Sequence of chain 1.A:
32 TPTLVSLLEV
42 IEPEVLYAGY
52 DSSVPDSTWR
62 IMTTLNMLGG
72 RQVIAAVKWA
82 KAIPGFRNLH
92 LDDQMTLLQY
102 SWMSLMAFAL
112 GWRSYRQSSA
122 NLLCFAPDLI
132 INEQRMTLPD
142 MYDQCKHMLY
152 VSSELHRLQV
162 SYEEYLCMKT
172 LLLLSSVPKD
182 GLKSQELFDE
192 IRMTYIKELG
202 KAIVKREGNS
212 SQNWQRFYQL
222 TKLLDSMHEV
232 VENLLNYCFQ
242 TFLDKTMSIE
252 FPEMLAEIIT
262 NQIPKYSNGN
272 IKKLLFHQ

The small molecule below binds the protein below.
Small molecule (SMILES): C[C@@H]1C[C@H]2[C@@H]3CCC4=CC(=O)C=C[C@]4(C)[C@@]3(F)[C@@H](O)C[C@]2(C)[C@@]1(O)C(=O)CO

Binding-site contacts:
Ligand atom C12 contacts residue ASN67 of chain 1.A at 3.1 Å.
Ligand atom C2 contacts residue LEU66 of chain 1.A at 3.8 Å (hydrophobic).
Ligand atom C7 contacts residue MET104 of chain 1.A at 3.8 Å (hydrophobic).
Ligand atom C21 contacts residue ASN67 of chain 1.A at 3.8 Å.
Ligand atom O5 contacts residue PHE252 of chain 1.A at 3.6 Å.
Ligand atom C19 contacts residue GLY70 of chain 1.A at 3.8 Å.
Ligand atom O4 contacts residue TYR238 of chain 1.A at 3.3 Å.
Ligand atom C1 contacts residue LEU66 of chain 1.A at 3.2 Å (hydrophobic).
Ligand atom C18 contacts residue ASN67 of chain 1.A at 3.5 Å.
Ligand atom C19 contacts residue MET107 of chain 1.A at 3.9 Å (hydrophobic).
Ligand atom C11 contacts residue ASN67 of chain 1.A at 3.5 Å.
Ligand atom C16 contacts residue LEU235 of chain 1.A at 3.9 Å (hydrophobic).
Ligand atom O1 contacts residue GLN73 of chain 1.A at 3.0 Å (h-bond).
Ligand atom C2 contacts residue GLN73 of chain 1.A at 3.3 Å.
Ligand atom C5 contacts residue MET107 of chain 1.A at 3.7 Å (hydrophobic).
Ligand atom C22 contacts residue TYR238 of chain 1.A at 3.5 Å (hydrophobic).
Ligand atom C21 contacts residue MET63 of chain 1.A at 3.6 Å (hydrophobic).
Ligand atom O5 contacts residue ASN67 of chain 1.A at 3.3 Å (h-bond).
Ligand atom O5 contacts residue MET63 of chain 1.A at 3.7 Å.
Ligand atom C4 contacts residue MET107 of chain 1.A at 3.9 Å (hydrophobic).
Ligand atom F1 contacts residue LEU66 of chain 1.A at 3.9 Å.
Ligand atom C22 contacts residue GLN145 of chain 1.A at 3.5 Å.
Ligand atom O1 contacts residue PHE126 of chain 1.A at 3.9 Å.
Ligand atom O5 contacts residue THR242 of chain 1.A at 2.8 Å (h-bond).
Ligand atom F1 contacts residue PHE126 of chain 1.A at 3.6 Å.
Ligand atom C6 contacts residue MET104 of chain 1.A at 3.9 Å (hydrophobic).
Ligand atom C16 contacts residue TYR238 of chain 1.A at 3.8 Å (hydrophobic).
Ligand atom O2 contacts residue LEU66 of chain 1.A at 3.6 Å (h-bond).
Ligand atom C3 contacts residue GLN73 of chain 1.A at 3.2 Å.
Ligand atom O5 contacts residue ILE250 of chain 1.A at 3.6 Å.
Ligand atom O4 contacts residue CYS239 of chain 1.A at 3.3 Å (h-bond).
Ligand atom O2 contacts residue ASN67 of chain 1.A at 2.9 Å (h-bond).
Ligand atom C6 contacts residue MET107 of chain 1.A at 3.6 Å (hydrophobic).
Ligand atom C3 contacts residue PHE126 of chain 1.A at 3.9 Å (hydrophobic).
Ligand atom C1 contacts residue GLY70 of chain 1.A at 3.6 Å.
Ligand atom C13 contacts residue ASN67 of chain 1.A at 3.8 Å.
Ligand atom O3 contacts residue GLN145 of chain 1.A at 3.0 Å (h-bond).
Ligand atom O4 contacts residue THR242 of chain 1.A at 3.3 Å (h-bond).
Ligand atom C11 contacts residue LEU66 of chain 1.A at 3.6 Å (hydrophobic).
Ligand atom O1 contacts residue ARG114 of chain 1.A at 2.9 Å (salt-bridge).